The protein below binds the small molecule below.
Small molecule (SMILES): CC(C)C[C@H](NC(=O)[C@H](Cc1c[nH]c2ccccc12)NC(=O)c1cc(Cl)ccc1Cl)B(O)O

Binding-site contacts:
Ligand atom C25 contacts residue GLY109 of chain 1.B at 3.9 Å.
Ligand atom C18 contacts residue LEU108 of chain 1.B at 3.9 Å (hydrophobic).
Ligand atom O12 contacts residue HIS105 of chain 1.B at 3.2 Å (h-bond).
Ligand atom C8 contacts residue SER80 of chain 1.B at 3.2 Å.
Ligand atom N5 contacts residue LEU108 of chain 1.B at 3.1 Å (h-bond).
Ligand atom O13 contacts residue MET81 of chain 1.B at 3.2 Å (h-bond).
Ligand atom C6 contacts residue SER80 of chain 1.B at 2.9 Å.
Ligand atom C17 contacts residue VAL53 of chain 1.B at 3.4 Å (hydrophobic).
Ligand atom O12 contacts residue LEU108 of chain 1.B at 3.9 Å.
Ligand atom C22 contacts residue LEU108 of chain 1.B at 3.7 Å (hydrophobic).
Ligand atom O16 contacts residue GLY51 of chain 1.B at 3.8 Å.
Ligand atom C9 contacts residue SER80 of chain 1.B at 3.1 Å.
Ligand atom CL2 contacts residue GLY51 of chain 1.B at 3.8 Å.
Ligand atom N3 contacts residue GLY51 of chain 1.B at 3.0 Å (h-bond).
Ligand atom O13 contacts residue GLY50 of chain 1.B at 3.6 Å.
Ligand atom O13 contacts residue SER80 of chain 1.B at 2.0 Å (h-bond).
Ligand atom C26 contacts residue LEU108 of chain 1.B at 3.8 Å (hydrophobic).
Ligand atom CL2 contacts residue SER52 of chain 1.B at 3.6 Å.
Ligand atom O12 contacts residue SER80 of chain 1.B at 2.5 Å (h-bond).
Ligand atom C6 contacts residue GLY51 of chain 1.B at 3.8 Å.
Ligand atom C19 contacts residue VAL53 of chain 1.B at 3.6 Å (hydrophobic).
Ligand atom C8 contacts residue VAL53 of chain 1.B at 3.8 Å (hydrophobic).
Ligand atom C9 contacts residue MET81 of chain 1.B at 3.8 Å (hydrophobic).
Ligand atom N20 contacts residue ILE125 of chain 1.B at 3.9 Å.
Ligand atom C14 contacts residue LEU108 of chain 1.B at 3.9 Å (hydrophobic).
Ligand atom O4 contacts residue LEU108 of chain 1.B at 2.6 Å (h-bond).
Ligand atom B7 contacts residue SER80 of chain 1.B at 1.9 Å.
Ligand atom C11 contacts residue SER80 of chain 1.B at 3.9 Å.
Ligand atom C11 contacts residue MET81 of chain 1.B at 3.4 Å (hydrophobic).
Ligand atom B7 contacts residue HIS105 of chain 1.B at 3.8 Å.
Ligand atom C10 contacts residue PRO107 of chain 1.B at 3.5 Å (hydrophobic).
Ligand atom C10 contacts residue GLN106 of chain 1.B at 3.6 Å.
Ligand atom C2 contacts residue LEU108 of chain 1.B at 3.5 Å (hydrophobic).
Ligand atom C10 contacts residue HIS105 of chain 1.B at 3.0 Å.
Ligand atom C2 contacts residue VAL53 of chain 1.B at 3.9 Å (hydrophobic).
Ligand atom B7 contacts residue GLY51 of chain 1.B at 3.7 Å.
Ligand atom O4 contacts residue PRO107 of chain 1.B at 3.1 Å.
Ligand atom O13 contacts residue GLY51 of chain 1.B at 3.1 Å (h-bond).
Ligand atom N3 contacts residue VAL53 of chain 1.B at 3.8 Å.
Ligand atom C1 contacts residue LEU108 of chain 1.B at 3.0 Å (hydrophobic).

Sequence of chain 1.B:
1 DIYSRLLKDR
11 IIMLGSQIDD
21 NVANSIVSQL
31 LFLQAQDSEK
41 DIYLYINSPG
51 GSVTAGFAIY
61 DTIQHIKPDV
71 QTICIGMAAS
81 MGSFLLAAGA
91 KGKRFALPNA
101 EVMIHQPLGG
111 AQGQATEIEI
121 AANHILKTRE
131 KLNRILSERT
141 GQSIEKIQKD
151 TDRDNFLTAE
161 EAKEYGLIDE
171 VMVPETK